Binding-site contacts:
Ligand atom O2 contacts residue NI1 of chain 3.C at 2.4 Å (h-bond).
Ligand atom O1 contacts residue ASP131 of chain 3.A at 2.8 Å (salt-bridge).
Ligand atom O3 contacts residue GLU269 of chain 3.A at 3.0 Å (salt-bridge).
Ligand atom C21 contacts residue HIS114 of chain 3.A at 3.5 Å.
Ligand atom C17 contacts residue THR203 of chain 3.A at 3.3 Å.
Ligand atom C05 contacts residue ASP131 of chain 3.A at 3.5 Å.
Ligand atom C21 contacts residue GLU238 of chain 3.A at 3.5 Å.
Ligand atom O3 contacts residue NI1 of chain 3.D at 2.0 Å (h-bond).
Ligand atom O2 contacts residue HIS205 of chain 3.A at 2.8 Å (h-bond).
Ligand atom O3 contacts residue GLU238 of chain 3.A at 2.6 Å (salt-bridge).
Ligand atom O5 contacts residue GLU238 of chain 3.A at 3.4 Å (salt-bridge).
Ligand atom C14 contacts residue THR203 of chain 3.A at 3.0 Å.
Ligand atom C08 contacts residue TYR97 of chain 3.A at 3.3 Å (hydrophobic).
Ligand atom C15 contacts residue THR203 of chain 3.A at 3.4 Å.
Ligand atom C20 contacts residue ASP201 of chain 3.A at 3.5 Å.
Ligand atom O4 contacts residue HIS114 of chain 3.A at 2.9 Å (h-bond).
Ligand atom C05 contacts residue GLU238 of chain 3.A at 3.4 Å.
Ligand atom C13 contacts residue THR203 of chain 3.A at 3.3 Å.
Ligand atom O1 contacts residue THR133 of chain 3.A at 3.5 Å (h-bond).
Ligand atom C06 contacts residue NI1 of chain 3.C at 3.3 Å.
Ligand atom O2 contacts residue ASP142 of chain 3.A at 3.6 Å.
Ligand atom C04 contacts residue NI1 of chain 3.C at 3.6 Å.
Ligand atom O3 contacts residue ASP142 of chain 3.A at 3.3 Å (salt-bridge).
Ligand atom C05 contacts residue NI1 of chain 3.D at 3.0 Å.
Ligand atom C04 contacts residue NI1 of chain 3.D at 3.0 Å.
Ligand atom C05 contacts residue NI1 of chain 3.C at 3.1 Å.
Ligand atom O2 contacts residue GLU238 of chain 3.A at 3.3 Å (salt-bridge).
Ligand atom O3 contacts residue ASP131 of chain 3.A at 3.1 Å (salt-bridge).
Ligand atom C06 contacts residue HIS212 of chain 3.A at 3.5 Å.
Ligand atom C11 contacts residue HIS114 of chain 3.A at 3.7 Å.
Ligand atom O1 contacts residue NI1 of chain 3.D at 2.1 Å (h-bond).
Ligand atom O5 contacts residue HIS114 of chain 3.A at 2.8 Å (h-bond).
Ligand atom C07 contacts residue GLU238 of chain 3.A at 3.3 Å.
Ligand atom O1 contacts residue ASP142 of chain 3.A at 3.0 Å (salt-bridge).
Ligand atom C16 contacts residue THR203 of chain 3.A at 3.6 Å.
Ligand atom C02 contacts residue PHE211 of chain 3.A at 3.6 Å (hydrophobic).
Ligand atom N contacts residue THR203 of chain 3.A at 3.0 Å (h-bond).
Ligand atom O3 contacts residue NI1 of chain 3.C at 2.1 Å (h-bond).
Ligand atom C09 contacts residue CYS105 of chain 3.A at 3.5 Å (hydrophobic).
Ligand atom O2 contacts residue HIS212 of chain 3.A at 2.7 Å (h-bond).

A protein and the small-molecule ligand that binds it are described below.
Small molecule (SMILES): CO[C@@H](C(=O)NC1Cc2ccccc2C1)[C@H](O)[C@@H](O)[C@H](O)/C=C/C(C)(C)C

Sequence of chain 3.A:
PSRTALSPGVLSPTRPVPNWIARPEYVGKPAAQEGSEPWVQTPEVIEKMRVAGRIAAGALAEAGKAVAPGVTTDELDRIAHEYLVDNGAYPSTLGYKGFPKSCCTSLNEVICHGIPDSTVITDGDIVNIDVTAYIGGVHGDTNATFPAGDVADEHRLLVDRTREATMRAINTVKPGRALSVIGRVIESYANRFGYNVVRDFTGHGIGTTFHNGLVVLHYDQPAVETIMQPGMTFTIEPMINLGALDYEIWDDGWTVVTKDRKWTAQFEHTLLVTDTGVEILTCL